Binding-site contacts:
Ligand atom C3 contacts residue LEU286 of chain 2.B at 3.7 Å (hydrophobic).
Ligand atom C10 contacts residue GLY117 of chain 2.B at 3.6 Å.
Ligand atom C2 contacts residue SER287 of chain 2.B at 3.6 Å.
Ligand atom C21 contacts residue TRP82 of chain 2.B at 3.9 Å (hydrophobic).
Ligand atom O1 contacts residue THR120 of chain 2.B at 3.9 Å.
Ligand atom C15 contacts residue PHE329 of chain 2.B at 3.7 Å (hydrophobic).
Ligand atom C5 contacts residue VAL288 of chain 2.B at 4.0 Å (hydrophobic).
Ligand atom C20 contacts residue HIS438 of chain 2.B at 3.3 Å.
Ligand atom O1 contacts residue GLY116 of chain 2.B at 3.5 Å (h-bond).
Ligand atom C10 contacts residue GLY116 of chain 2.B at 4.0 Å.
Ligand atom C22 contacts residue TRP430 of chain 2.B at 3.3 Å (hydrophobic).
Ligand atom O1 contacts residue GLN119 of chain 2.B at 3.4 Å.
Ligand atom C4 contacts residue GLY117 of chain 2.B at 3.8 Å.
Ligand atom C14 contacts residue TYR332 of chain 2.B at 3.9 Å (hydrophobic).
Ligand atom C7 contacts residue PHE398 of chain 2.B at 3.7 Å (hydrophobic).
Ligand atom C20 contacts residue TRP82 of chain 2.B at 3.8 Å (hydrophobic).
Ligand atom C19 contacts residue TRP82 of chain 2.B at 4.0 Å (hydrophobic).
Ligand atom C21 contacts residue MET437 of chain 2.B at 3.6 Å (hydrophobic).
Ligand atom C20 contacts residue TYR440 of chain 2.B at 3.8 Å (hydrophobic).
Ligand atom C3 contacts residue SER287 of chain 2.B at 3.3 Å.
Ligand atom C20 contacts residue ALA328 of chain 2.B at 4.1 Å (hydrophobic).
Ligand atom C5 contacts residue LEU286 of chain 2.B at 3.6 Å (hydrophobic).
Ligand atom C9 contacts residue GLY117 of chain 2.B at 3.6 Å.
Ligand atom C14 contacts residue PHE329 of chain 2.B at 3.4 Å (hydrophobic).
Ligand atom O2 contacts residue GLY116 of chain 2.B at 4.0 Å.
Ligand atom O2 contacts residue THR120 of chain 2.B at 3.4 Å (h-bond).
Ligand atom C7 contacts residue SER198 of chain 2.B at 3.5 Å.
Ligand atom C1 contacts residue GLY117 of chain 2.B at 3.8 Å.
Ligand atom C6 contacts residue LEU286 of chain 2.B at 4.0 Å (hydrophobic).
Ligand atom C21 contacts residue TRP430 of chain 2.B at 3.9 Å (hydrophobic).
Ligand atom C6 contacts residue TRP231 of chain 2.B at 3.5 Å (hydrophobic).
Ligand atom C3 contacts residue VAL288 of chain 2.B at 4.1 Å (hydrophobic).
Ligand atom C8 contacts residue GLY117 of chain 2.B at 4.1 Å.
Ligand atom C22 contacts residue TRP82 of chain 2.B at 4.1 Å (hydrophobic).
Ligand atom C23 contacts residue TYR332 of chain 2.B at 3.9 Å (hydrophobic).
Ligand atom C6 contacts residue PHE398 of chain 2.B at 4.0 Å (hydrophobic).
Ligand atom C13 contacts residue TYR332 of chain 2.B at 3.9 Å (hydrophobic).
Ligand atom C21 contacts residue ALA328 of chain 2.B at 3.9 Å (hydrophobic).
Ligand atom C21 contacts residue TYR440 of chain 2.B at 3.5 Å (hydrophobic).
Ligand atom C8 contacts residue SER198 of chain 2.B at 3.8 Å.

A protein and the small-molecule ligand that binds it are described below.
Small molecule (SMILES): CC[N+](CC)=C1CCC2CC(C(O)NCCOCCOCCN(C[C@@H]3CCCN(Cc4ccccc4)C3)S(=O)(=O)c3ccc4ccccc4c3)C(=O)CC2C1

Sequence of chain 2.B:
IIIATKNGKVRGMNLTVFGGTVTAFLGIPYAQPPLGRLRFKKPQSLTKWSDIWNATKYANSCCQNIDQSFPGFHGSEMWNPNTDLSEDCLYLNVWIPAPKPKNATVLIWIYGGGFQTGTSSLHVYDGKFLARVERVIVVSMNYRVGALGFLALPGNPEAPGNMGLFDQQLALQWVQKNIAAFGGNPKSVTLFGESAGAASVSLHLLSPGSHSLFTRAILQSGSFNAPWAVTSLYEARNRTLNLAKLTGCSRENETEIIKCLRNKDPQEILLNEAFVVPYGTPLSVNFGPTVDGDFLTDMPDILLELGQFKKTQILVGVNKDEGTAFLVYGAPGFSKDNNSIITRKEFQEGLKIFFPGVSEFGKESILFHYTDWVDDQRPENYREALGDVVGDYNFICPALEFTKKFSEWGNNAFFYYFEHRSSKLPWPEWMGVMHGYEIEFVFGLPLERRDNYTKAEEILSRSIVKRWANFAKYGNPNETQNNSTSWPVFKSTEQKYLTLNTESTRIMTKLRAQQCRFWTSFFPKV